Sequence of chain 1.C:
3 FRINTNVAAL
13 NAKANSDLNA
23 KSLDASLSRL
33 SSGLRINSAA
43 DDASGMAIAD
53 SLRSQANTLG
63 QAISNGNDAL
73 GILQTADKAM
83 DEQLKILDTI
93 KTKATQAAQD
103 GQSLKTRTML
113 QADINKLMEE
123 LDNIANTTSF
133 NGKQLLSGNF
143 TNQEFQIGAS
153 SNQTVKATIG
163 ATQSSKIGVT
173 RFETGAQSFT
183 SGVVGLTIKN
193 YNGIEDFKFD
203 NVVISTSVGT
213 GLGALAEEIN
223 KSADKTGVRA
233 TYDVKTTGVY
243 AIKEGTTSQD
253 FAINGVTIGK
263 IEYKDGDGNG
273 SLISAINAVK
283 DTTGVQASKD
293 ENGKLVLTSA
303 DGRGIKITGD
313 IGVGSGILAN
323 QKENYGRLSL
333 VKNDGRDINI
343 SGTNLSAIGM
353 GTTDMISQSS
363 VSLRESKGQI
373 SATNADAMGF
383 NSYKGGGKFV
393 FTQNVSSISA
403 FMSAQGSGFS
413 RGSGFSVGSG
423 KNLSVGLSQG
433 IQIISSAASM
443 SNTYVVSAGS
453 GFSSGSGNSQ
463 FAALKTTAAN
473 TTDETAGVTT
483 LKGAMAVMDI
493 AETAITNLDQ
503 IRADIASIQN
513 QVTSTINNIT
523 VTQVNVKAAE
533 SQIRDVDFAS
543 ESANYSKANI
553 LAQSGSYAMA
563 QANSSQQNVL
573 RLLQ

A protein and the small-molecule ligand that binds it are described below.
Small molecule (SMILES): C[C@H](O)[C@H](N)[C@@H]1O[C@](O)(C(=O)O)C[C@H](O)[C@@H]1N

Binding-site contacts:
Ligand atom C5 contacts residue ASN444 of chain 1.C at 4.2 Å.
Ligand atom C6 contacts residue SER443 of chain 1.C at 3.0 Å.
Ligand atom C3 contacts residue ASN444 of chain 1.C at 4.2 Å.
Ligand atom O4 contacts residue ASN444 of chain 1.C at 4.3 Å.
Ligand atom C5 contacts residue SER443 of chain 1.C at 3.9 Å.
Ligand atom C4 contacts residue ASN444 of chain 1.C at 3.7 Å.
Ligand atom C4 contacts residue SER443 of chain 1.C at 3.6 Å.
Ligand atom C2 contacts residue ASN444 of chain 1.C at 4.2 Å.
Ligand atom C1 contacts residue SER443 of chain 1.C at 2.1 Å.
Ligand atom O1A contacts residue SER441 of chain 1.C at 3.6 Å.
Ligand atom O6 contacts residue SER443 of chain 1.C at 2.0 Å (h-bond).
Ligand atom C8 contacts residue SER443 of chain 1.C at 4.1 Å.
Ligand atom O1A contacts residue MET442 of chain 1.C at 3.7 Å.
Ligand atom O1B contacts residue SER443 of chain 1.C at 2.9 Å (h-bond).
Ligand atom C6 contacts residue ASN444 of chain 1.C at 4.0 Å.
Ligand atom C3 contacts residue SER443 of chain 1.C at 2.9 Å.
Ligand atom O1A contacts residue SER443 of chain 1.C at 2.8 Å (h-bond).
Ligand atom C2 contacts residue SER443 of chain 1.C at 1.4 Å.
Ligand atom O8 contacts residue SER443 of chain 1.C at 3.0 Å (h-bond).
Ligand atom C7 contacts residue SER443 of chain 1.C at 4.1 Å.